Sequence of chain 6.A:
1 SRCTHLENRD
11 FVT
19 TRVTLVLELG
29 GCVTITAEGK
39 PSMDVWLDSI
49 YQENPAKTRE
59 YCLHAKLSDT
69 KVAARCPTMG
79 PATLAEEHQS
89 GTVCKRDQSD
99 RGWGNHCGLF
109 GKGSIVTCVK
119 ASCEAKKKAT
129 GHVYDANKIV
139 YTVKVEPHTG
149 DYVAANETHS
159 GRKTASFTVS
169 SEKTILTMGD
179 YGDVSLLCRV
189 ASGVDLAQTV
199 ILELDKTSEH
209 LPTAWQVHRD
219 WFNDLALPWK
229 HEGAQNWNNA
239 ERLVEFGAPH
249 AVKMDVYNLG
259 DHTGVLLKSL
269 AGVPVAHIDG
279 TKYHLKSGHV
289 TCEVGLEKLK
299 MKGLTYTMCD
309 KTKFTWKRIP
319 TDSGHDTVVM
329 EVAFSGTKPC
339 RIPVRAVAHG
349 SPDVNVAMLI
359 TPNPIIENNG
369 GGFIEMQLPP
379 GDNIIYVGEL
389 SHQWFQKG

A small-molecule ligand and the protein it binds are described below.
Small molecule (SMILES): CC(=O)N[C@@H]1[C@@H](O)[C@H](O)[C@@H](CO)O[C@H]1O

Binding-site contacts:
Ligand atom C2 contacts residue ASN154 of chain 6.A at 2.5 Å.
Ligand atom C4 contacts residue ASN154 of chain 6.A at 4.2 Å.
Ligand atom C2 contacts residue HIS104 of chain 6.C at 4.2 Å.
Ligand atom O5 contacts residue ASN154 of chain 6.A at 2.3 Å (h-bond).
Ligand atom C6 contacts residue HIS104 of chain 6.C at 3.8 Å.
Ligand atom O7 contacts residue ASN154 of chain 6.A at 3.2 Å (h-bond).
Ligand atom N2 contacts residue ASN154 of chain 6.A at 3.0 Å (h-bond).
Ligand atom C5 contacts residue ASN154 of chain 6.A at 3.6 Å.
Ligand atom O5 contacts residue HIS104 of chain 6.C at 3.7 Å.
Ligand atom C5 contacts residue HIS104 of chain 6.C at 3.4 Å.
Ligand atom O4 contacts residue HIS104 of chain 6.C at 3.8 Å.
Ligand atom C3 contacts residue ASN154 of chain 6.A at 3.8 Å.
Ligand atom C1 contacts residue HIS104 of chain 6.C at 3.5 Å.
Ligand atom C1 contacts residue ASN154 of chain 6.A at 1.4 Å.
Ligand atom C7 contacts residue ASN154 of chain 6.A at 3.5 Å.
Ligand atom O6 contacts residue HIS104 of chain 6.C at 3.6 Å.
Ligand atom C4 contacts residue HIS104 of chain 6.C at 4.0 Å.
Ligand atom C3 contacts residue HIS104 of chain 6.C at 3.7 Å.

Sequence of chain 6.C:
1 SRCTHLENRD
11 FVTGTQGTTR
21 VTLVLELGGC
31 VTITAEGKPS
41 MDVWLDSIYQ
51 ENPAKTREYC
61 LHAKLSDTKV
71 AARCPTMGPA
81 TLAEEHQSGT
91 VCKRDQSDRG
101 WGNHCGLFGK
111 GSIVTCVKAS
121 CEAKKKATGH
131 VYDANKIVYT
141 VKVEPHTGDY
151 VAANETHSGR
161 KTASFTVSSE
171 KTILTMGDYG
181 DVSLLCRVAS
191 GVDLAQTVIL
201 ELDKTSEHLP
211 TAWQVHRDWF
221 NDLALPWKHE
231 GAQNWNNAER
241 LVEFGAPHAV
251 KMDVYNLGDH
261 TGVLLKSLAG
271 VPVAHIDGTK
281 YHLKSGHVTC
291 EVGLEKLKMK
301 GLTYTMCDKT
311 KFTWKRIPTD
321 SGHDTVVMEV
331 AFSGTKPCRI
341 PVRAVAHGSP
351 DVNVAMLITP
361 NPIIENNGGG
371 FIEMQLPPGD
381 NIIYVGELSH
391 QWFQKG